Binding-site contacts:
Ligand atom CAE contacts residue LEU770 of chain 1.J at 4.0 Å (hydrophobic).
Ligand atom FAD contacts residue PRO750 of chain 1.J at 3.0 Å.
Ligand atom FAC contacts residue HIS777 of chain 1.J at 3.9 Å.
Ligand atom CAH contacts residue PRO552 of chain 1.I at 3.7 Å (hydrophobic).
Ligand atom NAN contacts residue ILE755 of chain 1.J at 3.5 Å.
Ligand atom OAA contacts residue GLU641 of chain 1.I at 3.6 Å.
Ligand atom NAN contacts residue SER642 of chain 1.I at 3.6 Å.
Ligand atom CAG contacts residue ARG637 of chain 1.I at 3.8 Å.
Ligand atom CAF contacts residue ILE774 of chain 1.J at 4.1 Å (hydrophobic).
Ligand atom FAD contacts residue HIS777 of chain 1.J at 3.8 Å.
Ligand atom FAD contacts residue LYS749 of chain 1.J at 3.5 Å.
Ligand atom CAQ contacts residue SER642 of chain 1.I at 3.7 Å.
Ligand atom CAF contacts residue LEU770 of chain 1.J at 3.5 Å (hydrophobic).
Ligand atom CAF contacts residue TYR555 of chain 1.I at 4.0 Å (hydrophobic).
Ligand atom CAL contacts residue PRO552 of chain 1.I at 3.6 Å (hydrophobic).
Ligand atom CAI contacts residue ILE774 of chain 1.J at 3.2 Å (hydrophobic).
Ligand atom CAQ contacts residue ILE774 of chain 1.J at 4.0 Å (hydrophobic).
Ligand atom CAP contacts residue SER642 of chain 1.I at 3.7 Å.
Ligand atom CAE contacts residue PHE773 of chain 1.J at 3.7 Å (hydrophobic).
Ligand atom CAE contacts residue ARG637 of chain 1.I at 4.2 Å.
Ligand atom FAC contacts residue ILE774 of chain 1.J at 3.8 Å.
Ligand atom CAE contacts residue TYR555 of chain 1.I at 3.1 Å (hydrophobic).
Ligand atom CAH contacts residue LYS749 of chain 1.J at 3.9 Å.
Ligand atom FAC contacts residue PHE773 of chain 1.J at 3.9 Å.
Ligand atom CAI contacts residue LEU770 of chain 1.J at 3.6 Å (hydrophobic).
Ligand atom FAB contacts residue PRO552 of chain 1.I at 4.0 Å.
Ligand atom NAO contacts residue SER642 of chain 1.I at 2.9 Å (h-bond).
Ligand atom FAB contacts residue VAL550 of chain 1.I at 3.6 Å.
Ligand atom CAL contacts residue LYS749 of chain 1.J at 4.0 Å.
Ligand atom CAF contacts residue PHE773 of chain 1.J at 3.5 Å (hydrophobic).
Ligand atom CAI contacts residue SER642 of chain 1.I at 4.2 Å.
Ligand atom FAB contacts residue PHE773 of chain 1.J at 3.8 Å.
Ligand atom CAT contacts residue PRO750 of chain 1.J at 4.1 Å (hydrophobic).
Ligand atom CAH contacts residue GLY640 of chain 1.I at 3.3 Å.
Ligand atom CAP contacts residue ILE774 of chain 1.J at 4.2 Å (hydrophobic).
Ligand atom OAA contacts residue SER642 of chain 1.I at 2.7 Å (h-bond).
Ligand atom CAL contacts residue PRO750 of chain 1.J at 4.1 Å (hydrophobic).
Ligand atom CAK contacts residue GLY640 of chain 1.I at 3.2 Å.
Ligand atom NAO contacts residue ILE774 of chain 1.J at 3.8 Å.
Ligand atom CAG contacts residue TYR555 of chain 1.I at 3.9 Å (hydrophobic).

A protein and the small-molecule ligand that binds it are described below.
Small molecule (SMILES): ON/C(=N/c1ccccc1)c1cccc(C(F)(F)F)c1

Sequence of chain 1.I:
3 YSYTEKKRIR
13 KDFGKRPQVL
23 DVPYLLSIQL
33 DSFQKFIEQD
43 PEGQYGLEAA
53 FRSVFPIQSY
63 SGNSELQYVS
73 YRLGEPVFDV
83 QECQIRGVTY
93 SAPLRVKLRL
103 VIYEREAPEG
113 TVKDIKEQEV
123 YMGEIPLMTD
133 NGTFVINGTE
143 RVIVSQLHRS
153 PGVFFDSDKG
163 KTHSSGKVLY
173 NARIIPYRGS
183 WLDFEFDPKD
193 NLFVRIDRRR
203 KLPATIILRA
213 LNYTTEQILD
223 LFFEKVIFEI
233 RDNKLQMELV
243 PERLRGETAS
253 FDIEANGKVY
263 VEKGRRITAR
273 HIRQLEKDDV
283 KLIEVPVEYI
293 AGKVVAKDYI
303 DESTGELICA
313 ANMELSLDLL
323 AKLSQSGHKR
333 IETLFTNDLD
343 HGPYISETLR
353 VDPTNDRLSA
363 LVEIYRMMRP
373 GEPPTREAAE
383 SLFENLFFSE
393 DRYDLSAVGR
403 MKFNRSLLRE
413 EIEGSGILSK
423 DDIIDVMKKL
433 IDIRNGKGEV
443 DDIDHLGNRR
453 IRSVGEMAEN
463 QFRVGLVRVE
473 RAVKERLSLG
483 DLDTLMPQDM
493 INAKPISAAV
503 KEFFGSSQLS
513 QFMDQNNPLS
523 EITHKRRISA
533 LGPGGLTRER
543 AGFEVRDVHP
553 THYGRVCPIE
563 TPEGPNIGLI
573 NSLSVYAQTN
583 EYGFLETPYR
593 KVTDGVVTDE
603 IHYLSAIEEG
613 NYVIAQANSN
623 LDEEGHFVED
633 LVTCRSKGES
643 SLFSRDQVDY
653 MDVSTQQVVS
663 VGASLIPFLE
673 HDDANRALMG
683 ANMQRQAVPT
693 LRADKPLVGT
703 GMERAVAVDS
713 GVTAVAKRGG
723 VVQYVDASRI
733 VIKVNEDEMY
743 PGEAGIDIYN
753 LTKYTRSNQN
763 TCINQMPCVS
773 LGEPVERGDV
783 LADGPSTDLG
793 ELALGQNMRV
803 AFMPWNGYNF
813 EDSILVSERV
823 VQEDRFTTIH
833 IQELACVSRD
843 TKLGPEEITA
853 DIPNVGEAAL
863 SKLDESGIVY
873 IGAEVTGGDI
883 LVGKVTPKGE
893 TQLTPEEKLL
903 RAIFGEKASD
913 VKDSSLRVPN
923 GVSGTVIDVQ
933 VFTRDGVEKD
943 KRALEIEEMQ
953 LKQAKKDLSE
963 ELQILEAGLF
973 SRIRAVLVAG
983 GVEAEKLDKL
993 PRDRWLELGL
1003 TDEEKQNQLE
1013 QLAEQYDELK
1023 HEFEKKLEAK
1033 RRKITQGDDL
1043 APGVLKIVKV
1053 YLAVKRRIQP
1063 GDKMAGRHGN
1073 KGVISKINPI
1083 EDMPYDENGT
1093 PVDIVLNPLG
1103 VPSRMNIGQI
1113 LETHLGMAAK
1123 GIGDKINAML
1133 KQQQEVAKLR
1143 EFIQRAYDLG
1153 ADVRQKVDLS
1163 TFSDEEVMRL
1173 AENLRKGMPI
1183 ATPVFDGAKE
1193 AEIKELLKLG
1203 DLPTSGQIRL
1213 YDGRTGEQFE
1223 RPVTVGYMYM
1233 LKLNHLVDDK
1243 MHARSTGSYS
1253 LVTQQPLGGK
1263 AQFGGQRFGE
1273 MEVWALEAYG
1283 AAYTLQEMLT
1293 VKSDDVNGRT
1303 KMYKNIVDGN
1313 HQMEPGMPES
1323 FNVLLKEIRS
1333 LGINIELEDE

Sequence of chain 1.J:
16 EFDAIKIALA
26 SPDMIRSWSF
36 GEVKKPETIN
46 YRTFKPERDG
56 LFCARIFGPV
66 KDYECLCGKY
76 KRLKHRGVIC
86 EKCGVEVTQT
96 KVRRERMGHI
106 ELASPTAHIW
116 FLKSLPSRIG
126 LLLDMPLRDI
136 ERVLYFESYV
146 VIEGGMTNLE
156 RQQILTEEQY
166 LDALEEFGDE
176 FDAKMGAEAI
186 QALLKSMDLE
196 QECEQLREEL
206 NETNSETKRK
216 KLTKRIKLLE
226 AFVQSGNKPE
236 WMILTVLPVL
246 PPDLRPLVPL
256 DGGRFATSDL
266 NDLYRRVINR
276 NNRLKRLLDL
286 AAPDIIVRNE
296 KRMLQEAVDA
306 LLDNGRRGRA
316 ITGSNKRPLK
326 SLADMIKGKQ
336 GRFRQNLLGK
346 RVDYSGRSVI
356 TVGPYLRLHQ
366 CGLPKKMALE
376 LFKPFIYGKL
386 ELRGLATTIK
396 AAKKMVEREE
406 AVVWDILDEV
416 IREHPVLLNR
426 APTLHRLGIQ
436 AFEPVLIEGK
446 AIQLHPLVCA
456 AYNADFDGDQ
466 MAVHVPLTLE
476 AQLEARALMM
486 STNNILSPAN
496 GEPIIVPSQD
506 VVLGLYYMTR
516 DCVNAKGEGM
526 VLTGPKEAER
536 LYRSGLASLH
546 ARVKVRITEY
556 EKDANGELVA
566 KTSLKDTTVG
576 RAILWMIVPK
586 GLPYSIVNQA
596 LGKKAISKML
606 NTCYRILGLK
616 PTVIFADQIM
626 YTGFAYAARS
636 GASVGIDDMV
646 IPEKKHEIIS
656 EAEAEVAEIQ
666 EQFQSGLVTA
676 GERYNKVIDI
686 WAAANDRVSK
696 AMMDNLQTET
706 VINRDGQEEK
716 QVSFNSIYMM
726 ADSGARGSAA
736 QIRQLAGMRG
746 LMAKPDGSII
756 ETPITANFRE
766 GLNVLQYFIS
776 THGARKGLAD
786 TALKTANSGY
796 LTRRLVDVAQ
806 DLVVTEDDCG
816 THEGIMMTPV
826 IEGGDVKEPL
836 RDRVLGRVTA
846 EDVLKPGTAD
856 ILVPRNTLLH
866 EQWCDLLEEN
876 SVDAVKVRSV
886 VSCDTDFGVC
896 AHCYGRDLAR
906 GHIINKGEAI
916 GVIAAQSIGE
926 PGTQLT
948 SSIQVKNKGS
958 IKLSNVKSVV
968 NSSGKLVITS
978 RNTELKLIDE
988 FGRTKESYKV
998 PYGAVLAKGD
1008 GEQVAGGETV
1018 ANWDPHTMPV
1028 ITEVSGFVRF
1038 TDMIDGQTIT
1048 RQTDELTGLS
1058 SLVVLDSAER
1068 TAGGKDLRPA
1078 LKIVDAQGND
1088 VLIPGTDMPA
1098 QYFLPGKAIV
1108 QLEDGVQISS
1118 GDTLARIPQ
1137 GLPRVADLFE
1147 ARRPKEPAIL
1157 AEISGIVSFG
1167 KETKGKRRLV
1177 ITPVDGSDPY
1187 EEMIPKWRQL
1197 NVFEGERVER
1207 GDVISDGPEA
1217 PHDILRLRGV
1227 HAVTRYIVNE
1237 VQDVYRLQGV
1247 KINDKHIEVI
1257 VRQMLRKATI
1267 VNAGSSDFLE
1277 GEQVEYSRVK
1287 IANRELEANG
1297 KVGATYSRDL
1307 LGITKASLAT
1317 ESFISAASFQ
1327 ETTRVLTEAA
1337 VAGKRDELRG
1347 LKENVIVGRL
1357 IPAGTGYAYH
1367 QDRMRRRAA